Sequence of chain 1.G:
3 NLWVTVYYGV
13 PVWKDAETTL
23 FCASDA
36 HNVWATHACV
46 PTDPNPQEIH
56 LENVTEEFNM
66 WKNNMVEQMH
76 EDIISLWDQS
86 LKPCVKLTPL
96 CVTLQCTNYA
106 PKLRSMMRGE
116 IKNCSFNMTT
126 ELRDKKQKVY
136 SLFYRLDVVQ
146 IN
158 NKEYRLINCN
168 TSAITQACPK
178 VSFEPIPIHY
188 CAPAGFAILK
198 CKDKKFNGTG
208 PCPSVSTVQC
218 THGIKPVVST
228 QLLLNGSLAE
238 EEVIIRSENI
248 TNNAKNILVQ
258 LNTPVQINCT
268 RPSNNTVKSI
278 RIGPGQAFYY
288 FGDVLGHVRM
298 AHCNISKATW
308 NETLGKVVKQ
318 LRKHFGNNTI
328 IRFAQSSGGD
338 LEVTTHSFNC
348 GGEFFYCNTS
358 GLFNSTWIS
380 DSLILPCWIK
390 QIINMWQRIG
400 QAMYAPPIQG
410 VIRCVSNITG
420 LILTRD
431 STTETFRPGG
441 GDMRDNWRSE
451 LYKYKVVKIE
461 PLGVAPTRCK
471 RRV

This small molecule binds to this protein.
Small molecule (SMILES): CC(=O)N[C@@H]1[C@@H](O)[C@H](O)[C@@H](CO)O[C@H]1O

Binding-site contacts:
Ligand atom C5 contacts residue ASN271 of chain 1.G at 3.7 Å.
Ligand atom C4 contacts residue ASN271 of chain 1.G at 4.2 Å.
Ligand atom C8 contacts residue VAL410 of chain 1.G at 3.5 Å (hydrophobic).
Ligand atom N2 contacts residue ASN271 of chain 1.G at 2.8 Å (h-bond).
Ligand atom C3 contacts residue ASN271 of chain 1.G at 3.7 Å.
Ligand atom C7 contacts residue ASN271 of chain 1.G at 3.2 Å.
Ligand atom C6 contacts residue LEU292 of chain 1.G at 4.4 Å (hydrophobic).
Ligand atom O7 contacts residue ASN271 of chain 1.G at 3.2 Å (h-bond).
Ligand atom O5 contacts residue LEU292 of chain 1.G at 3.3 Å.
Ligand atom C5 contacts residue LEU292 of chain 1.G at 4.1 Å (hydrophobic).
Ligand atom O5 contacts residue ASN271 of chain 1.G at 2.4 Å (h-bond).
Ligand atom C1 contacts residue LEU292 of chain 1.G at 3.8 Å (hydrophobic).
Ligand atom C2 contacts residue ASN271 of chain 1.G at 2.4 Å.
Ligand atom C8 contacts residue ASN271 of chain 1.G at 4.1 Å.
Ligand atom C7 contacts residue VAL410 of chain 1.G at 4.2 Å (hydrophobic).
Ligand atom C1 contacts residue ASN271 of chain 1.G at 1.4 Å.
Ligand atom O7 contacts residue VAL410 of chain 1.G at 4.5 Å.
Ligand atom C8 contacts residue GLY409 of chain 1.G at 4.4 Å.